A protein and the small-molecule ligand that binds it are described below.
Small molecule (SMILES): Cc1cc(OCC(=O)O)cc(C)c1Cc1ccc(O)c(C(C)C)c1

Sequence of chain 1.A:
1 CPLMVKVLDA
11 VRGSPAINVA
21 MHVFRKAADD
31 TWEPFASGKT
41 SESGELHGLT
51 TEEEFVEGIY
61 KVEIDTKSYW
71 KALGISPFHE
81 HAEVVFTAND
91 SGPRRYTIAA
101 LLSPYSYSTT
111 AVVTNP

Binding-site contacts:
Ligand atom O3 contacts residue GLU45 of chain 1.A at 3.4 Å (salt-bridge).
Ligand atom C8 contacts residue B721 of chain 2.C at 0.2 Å.
Ligand atom O3 contacts residue B721 of chain 2.C at 2.2 Å.
Ligand atom C4 contacts residue LYS6 of chain 2.A at 3.7 Å.
Ligand atom C12 contacts residue B721 of chain 2.C at 1.1 Å.
Ligand atom O4 contacts residue LEU8 of chain 1.A at 3.8 Å.
Ligand atom C11 contacts residue ALA99 of chain 1.A at 3.7 Å (hydrophobic).
Ligand atom C6 contacts residue B721 of chain 2.C at 0.8 Å.
Ligand atom O3 contacts residue LYS6 of chain 1.A at 3.6 Å.
Ligand atom C19 contacts residue B721 of chain 2.C at 3.1 Å.
Ligand atom C3 contacts residue B721 of chain 2.C at 0.2 Å.
Ligand atom C16 contacts residue B721 of chain 2.C at 0.9 Å.
Ligand atom C10 contacts residue LEU8 of chain 1.A at 3.4 Å (hydrophobic).
Ligand atom C2 contacts residue LYS6 of chain 1.A at 3.4 Å.
Ligand atom C4 contacts residue B721 of chain 2.C at 0.7 Å.
Ligand atom C20 contacts residue B721 of chain 2.C at 3.2 Å.
Ligand atom C11 contacts residue LEU8 of chain 1.A at 3.5 Å (hydrophobic).
Ligand atom C15 contacts residue SER108 of chain 1.A at 3.5 Å.
Ligand atom C11 contacts residue B721 of chain 2.C at 1.7 Å.
Ligand atom O4 contacts residue ALA100 of chain 1.A at 3.3 Å (h-bond).
Ligand atom C16 contacts residue LEU101 of chain 2.A at 3.7 Å (hydrophobic).
Ligand atom C10 contacts residue ALA99 of chain 1.A at 3.6 Å (hydrophobic).
Ligand atom C6 contacts residue LYS6 of chain 1.A at 3.6 Å.
Ligand atom C19 contacts residue GLU45 of chain 1.A at 3.0 Å.
Ligand atom C1 contacts residue LYS6 of chain 1.A at 3.3 Å.
Ligand atom C19 contacts residue LYS6 of chain 1.A at 3.2 Å.
Ligand atom C10 contacts residue B721 of chain 2.C at 2.1 Å.
Ligand atom C17 contacts residue B721 of chain 2.C at 0.8 Å.
Ligand atom C9 contacts residue B721 of chain 2.C at 0.9 Å.
Ligand atom C15 contacts residue B721 of chain 2.C at 0.9 Å.
Ligand atom O4 contacts residue B721 of chain 2.C at 1.9 Å.
Ligand atom O2 contacts residue B721 of chain 2.C at 2.6 Å (h-bond).
Ligand atom C14 contacts residue B721 of chain 2.C at 0.8 Å.
Ligand atom C5 contacts residue B721 of chain 2.C at 0.2 Å.
Ligand atom O4 contacts residue LEU101 of chain 1.A at 3.5 Å.
Ligand atom C13 contacts residue B721 of chain 2.C at 0.7 Å.
Ligand atom C1 contacts residue B721 of chain 2.C at 1.3 Å.
Ligand atom C18 contacts residue B721 of chain 2.C at 0.8 Å.
Ligand atom C7 contacts residue B721 of chain 2.C at 0.9 Å.
Ligand atom C2 contacts residue B721 of chain 2.C at 0.8 Å.

Sequence of chain 2.A:
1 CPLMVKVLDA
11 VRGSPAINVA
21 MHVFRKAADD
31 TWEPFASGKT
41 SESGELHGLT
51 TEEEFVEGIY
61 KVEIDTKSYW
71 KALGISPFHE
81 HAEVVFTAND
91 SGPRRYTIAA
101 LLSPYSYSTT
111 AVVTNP